Sequence of chain 1.Z:
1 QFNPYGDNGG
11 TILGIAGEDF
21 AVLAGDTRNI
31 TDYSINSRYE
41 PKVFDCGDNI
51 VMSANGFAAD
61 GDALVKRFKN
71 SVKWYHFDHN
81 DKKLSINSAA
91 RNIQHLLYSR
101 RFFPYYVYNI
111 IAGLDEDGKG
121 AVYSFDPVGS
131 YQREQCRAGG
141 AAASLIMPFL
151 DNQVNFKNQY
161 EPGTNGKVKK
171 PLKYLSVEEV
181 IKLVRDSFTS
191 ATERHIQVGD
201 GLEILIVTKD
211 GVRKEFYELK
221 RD

Sequence of chain 1.Y:
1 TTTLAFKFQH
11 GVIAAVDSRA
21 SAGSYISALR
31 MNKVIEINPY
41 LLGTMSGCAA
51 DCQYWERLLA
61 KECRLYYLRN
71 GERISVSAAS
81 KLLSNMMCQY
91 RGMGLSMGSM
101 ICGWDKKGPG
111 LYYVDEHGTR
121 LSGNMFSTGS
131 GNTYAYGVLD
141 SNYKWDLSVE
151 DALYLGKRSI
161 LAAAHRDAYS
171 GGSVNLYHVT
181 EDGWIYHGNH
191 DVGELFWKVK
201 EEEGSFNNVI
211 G

Binding-site contacts:
Ligand atom C10 contacts residue THR1 of chain 1.Y at 1.5 Å.
Ligand atom O39 contacts residue ALA49 of chain 1.Y at 3.2 Å (h-bond).
Ligand atom C42 contacts residue GLY47 of chain 1.Y at 3.6 Å.
Ligand atom C11 contacts residue LYS33 of chain 1.Y at 3.5 Å.
Ligand atom C7 contacts residue THR1 of chain 1.Y at 2.6 Å.
Ligand atom O21 contacts residue THR1 of chain 1.Y at 2.3 Å (h-bond).
Ligand atom C23 contacts residue GLY47 of chain 1.Y at 3.7 Å.
Ligand atom C10 contacts residue TYR169 of chain 1.Y at 3.6 Å (hydrophobic).
Ligand atom C32 contacts residue SER130 of chain 1.Z at 3.5 Å.
Ligand atom C11 contacts residue ARG19 of chain 1.Y at 3.0 Å.
Ligand atom C8 contacts residue THR1 of chain 1.Y at 2.3 Å.
Ligand atom C3 contacts residue MET31 of chain 1.Y at 3.5 Å (hydrophobic).
Ligand atom C4 contacts residue MET31 of chain 1.Y at 3.4 Å (hydrophobic).
Ligand atom O49 contacts residue SER21 of chain 1.Y at 3.2 Å (h-bond).
Ligand atom C7 contacts residue GLY47 of chain 1.Y at 3.6 Å.
Ligand atom N22 contacts residue THR1 of chain 1.Y at 3.6 Å (h-bond).
Ligand atom C11 contacts residue TYR169 of chain 1.Y at 3.2 Å (hydrophobic).
Ligand atom N25 contacts residue SER21 of chain 1.Y at 3.1 Å (h-bond).
Ligand atom O37 contacts residue SER27 of chain 1.Y at 2.8 Å (h-bond).
Ligand atom C27 contacts residue SER21 of chain 1.Y at 3.5 Å.
Ligand atom C5 contacts residue LYS33 of chain 1.Y at 3.4 Å.
Ligand atom C24 contacts residue GLY47 of chain 1.Y at 3.4 Å.
Ligand atom C12 contacts residue THR1 of chain 1.Y at 2.5 Å.
Ligand atom C3 contacts residue ALA49 of chain 1.Y at 3.5 Å (hydrophobic).
Ligand atom C6 contacts residue LYS33 of chain 1.Y at 3.5 Å.
Ligand atom C9 contacts residue THR1 of chain 1.Y at 1.4 Å.
Ligand atom N31 contacts residue MET31 of chain 1.Y at 3.3 Å.
Ligand atom C33 contacts residue MET31 of chain 1.Y at 3.2 Å (hydrophobic).
Ligand atom N22 contacts residue GLY47 of chain 1.Y at 3.0 Å (h-bond).
Ligand atom C35 contacts residue ARG137 of chain 1.Z at 3.3 Å.
Ligand atom C33 contacts residue SER124 of chain 1.Z at 3.4 Å.
Ligand atom C30 contacts residue SER130 of chain 1.Z at 3.2 Å.
Ligand atom O21 contacts residue GLY47 of chain 1.Y at 3.3 Å (h-bond).
Ligand atom C32 contacts residue MET31 of chain 1.Y at 3.3 Å (hydrophobic).
Ligand atom C11 contacts residue THR1 of chain 1.Y at 2.5 Å.
Ligand atom C4 contacts residue ALA49 of chain 1.Y at 3.7 Å (hydrophobic).
Ligand atom O13 contacts residue THR1 of chain 1.Y at 2.7 Å (h-bond).
Ligand atom C30 contacts residue ASP126 of chain 1.Z at 3.6 Å.
Ligand atom O34 contacts residue SER124 of chain 1.Z at 3.5 Å.
Ligand atom O49 contacts residue ALA20 of chain 1.Y at 3.1 Å.

A small-molecule ligand and the protein it binds are described below.
Small molecule (SMILES): COc1ccc(C[C@H](NC(=O)[C@H](C)NC(=O)CN2CCOCC2)C(=O)N[C@@H](Cc2ccccc2)[C@@H](O)[C@H](C)CO)cc1